The small molecule below binds the protein below.
Small molecule (SMILES): CC(=O)N[C@@H]1[C@@H](O)[C@H](O)[C@@H](CO)O[C@H]1O

Sequence of chain 1.C:
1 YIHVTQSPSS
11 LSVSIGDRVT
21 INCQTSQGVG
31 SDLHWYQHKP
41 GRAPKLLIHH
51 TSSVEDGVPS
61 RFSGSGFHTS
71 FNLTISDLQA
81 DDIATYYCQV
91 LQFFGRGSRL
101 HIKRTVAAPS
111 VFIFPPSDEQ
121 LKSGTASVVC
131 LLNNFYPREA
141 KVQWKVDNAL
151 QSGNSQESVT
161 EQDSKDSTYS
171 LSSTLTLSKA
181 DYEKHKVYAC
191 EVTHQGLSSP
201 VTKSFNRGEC

Binding-site contacts:
Ligand atom O7 contacts residue ASN72 of chain 1.C at 3.1 Å (h-bond).
Ligand atom C4 contacts residue THR20 of chain 1.C at 4.1 Å.
Ligand atom C2 contacts residue ASN72 of chain 1.C at 2.4 Å.
Ligand atom C1 contacts residue ASN22 of chain 1.C at 4.1 Å.
Ligand atom C1 contacts residue THR20 of chain 1.C at 3.3 Å.
Ligand atom N2 contacts residue ASN72 of chain 1.C at 2.9 Å (h-bond).
Ligand atom C7 contacts residue ASN72 of chain 1.C at 3.0 Å.
Ligand atom C3 contacts residue ASN72 of chain 1.C at 3.8 Å.
Ligand atom C6 contacts residue PRO8 of chain 1.C at 4.5 Å (hydrophobic).
Ligand atom C6 contacts residue ILE21 of chain 1.C at 4.2 Å (hydrophobic).
Ligand atom O6 contacts residue THR20 of chain 1.C at 4.2 Å.
Ligand atom C5 contacts residue THR20 of chain 1.C at 3.9 Å.
Ligand atom O7 contacts residue ASN22 of chain 1.C at 4.4 Å.
Ligand atom O6 contacts residue SER7 of chain 1.C at 4.1 Å.
Ligand atom O5 contacts residue ASN72 of chain 1.C at 2.4 Å (h-bond).
Ligand atom C5 contacts residue ASN22 of chain 1.C at 4.1 Å.
Ligand atom O6 contacts residue PRO8 of chain 1.C at 3.9 Å.
Ligand atom N2 contacts residue THR20 of chain 1.C at 4.4 Å.
Ligand atom C8 contacts residue ASN72 of chain 1.C at 3.7 Å.
Ligand atom C4 contacts residue ASN72 of chain 1.C at 4.2 Å.
Ligand atom O5 contacts residue THR20 of chain 1.C at 3.2 Å (h-bond).
Ligand atom C6 contacts residue THR20 of chain 1.C at 3.1 Å.
Ligand atom C1 contacts residue ILE21 of chain 1.C at 4.3 Å (hydrophobic).
Ligand atom C1 contacts residue ASN72 of chain 1.C at 1.4 Å.
Ligand atom C2 contacts residue THR20 of chain 1.C at 3.6 Å.
Ligand atom C6 contacts residue SER7 of chain 1.C at 4.5 Å.
Ligand atom O5 contacts residue ASN22 of chain 1.C at 3.8 Å.
Ligand atom C5 contacts residue ASN72 of chain 1.C at 3.7 Å.
Ligand atom C6 contacts residue ASN22 of chain 1.C at 4.3 Å.
Ligand atom O5 contacts residue ILE21 of chain 1.C at 3.7 Å.